Sequence of chain 1.B:
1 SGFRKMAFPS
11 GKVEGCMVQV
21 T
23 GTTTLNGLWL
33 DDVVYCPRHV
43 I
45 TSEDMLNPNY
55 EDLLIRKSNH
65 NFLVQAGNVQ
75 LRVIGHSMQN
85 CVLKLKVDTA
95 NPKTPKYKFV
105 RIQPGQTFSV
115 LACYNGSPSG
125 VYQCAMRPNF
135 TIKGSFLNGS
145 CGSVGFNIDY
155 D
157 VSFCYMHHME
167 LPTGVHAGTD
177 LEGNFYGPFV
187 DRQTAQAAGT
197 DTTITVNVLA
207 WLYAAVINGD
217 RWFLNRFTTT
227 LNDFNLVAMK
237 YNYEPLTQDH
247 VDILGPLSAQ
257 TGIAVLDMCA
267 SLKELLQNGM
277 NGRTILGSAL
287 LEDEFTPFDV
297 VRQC

This small molecule binds to this protein.
Small molecule (SMILES): CCCC[C@@H](CO)NC(=O)[C@H](CC(C)C)NC(=O)OCc1ccccc1

Sequence of chain 1.A:
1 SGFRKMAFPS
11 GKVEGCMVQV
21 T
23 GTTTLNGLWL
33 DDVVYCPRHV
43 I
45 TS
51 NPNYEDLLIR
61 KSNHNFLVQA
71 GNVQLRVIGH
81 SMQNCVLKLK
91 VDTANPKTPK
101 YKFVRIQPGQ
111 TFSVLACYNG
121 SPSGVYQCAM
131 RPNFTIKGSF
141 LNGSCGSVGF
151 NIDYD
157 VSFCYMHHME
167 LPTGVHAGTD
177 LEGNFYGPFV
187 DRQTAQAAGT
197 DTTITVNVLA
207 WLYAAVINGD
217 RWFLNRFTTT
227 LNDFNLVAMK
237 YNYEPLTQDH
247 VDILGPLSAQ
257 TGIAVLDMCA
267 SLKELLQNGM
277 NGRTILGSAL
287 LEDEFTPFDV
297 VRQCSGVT

Binding-site contacts:
Ligand atom C19 contacts residue GLU166 of chain 1.B at 3.5 Å.
Ligand atom O16 contacts residue GLU166 of chain 1.B at 3.1 Å (salt-bridge).
Ligand atom C25 contacts residue CYS145 of chain 1.B at 1.8 Å (hydrophobic).
Ligand atom C02 contacts residue LEU141 of chain 1.B at 3.9 Å (hydrophobic).
Ligand atom O16 contacts residue MET165 of chain 1.B at 3.0 Å.
Ligand atom C09 contacts residue HIS164 of chain 1.B at 3.8 Å.
Ligand atom C21 contacts residue GLN192 of chain 1.B at 3.8 Å.
Ligand atom C01 contacts residue LEU141 of chain 1.B at 4.0 Å (hydrophobic).
Ligand atom C03 contacts residue ASN142 of chain 1.B at 4.0 Å.
Ligand atom C18 contacts residue GLU166 of chain 1.B at 3.1 Å.
Ligand atom O26 contacts residue GLY143 of chain 1.B at 3.2 Å (h-bond).
Ligand atom N06 contacts residue HIS164 of chain 1.B at 3.3 Å (h-bond).
Ligand atom C04 contacts residue CYS145 of chain 1.B at 3.0 Å (hydrophobic).
Ligand atom C23 contacts residue GLN189 of chain 1.B at 3.6 Å.
Ligand atom C10 contacts residue GLN189 of chain 1.B at 3.9 Å.
Ligand atom C13 contacts residue HIS41 of chain 1.B at 3.7 Å.
Ligand atom C09 contacts residue GLN189 of chain 1.B at 3.9 Å.
Ligand atom C21 contacts residue THR190 of chain 1.B at 3.9 Å.
Ligand atom O26 contacts residue ASN142 of chain 1.B at 3.6 Å.
Ligand atom C10 contacts residue HIS41 of chain 1.B at 3.9 Å.
Ligand atom C22 contacts residue THR190 of chain 1.B at 3.1 Å.
Ligand atom C20 contacts residue GLU166 of chain 1.B at 3.5 Å.
Ligand atom C05 contacts residue CYS145 of chain 1.B at 2.7 Å (hydrophobic).
Ligand atom C22 contacts residue GLN189 of chain 1.B at 3.9 Å.
Ligand atom C11 contacts residue GLN189 of chain 1.B at 3.9 Å.
Ligand atom C05 contacts residue ASN142 of chain 1.B at 3.9 Å.
Ligand atom C23 contacts residue THR190 of chain 1.B at 3.9 Å.
Ligand atom O26 contacts residue SER144 of chain 1.B at 3.6 Å.
Ligand atom N06 contacts residue CYS145 of chain 1.B at 3.1 Å (h-bond).
Ligand atom C07 contacts residue HIS164 of chain 1.B at 4.0 Å.
Ligand atom C01 contacts residue GLU166 of chain 1.B at 3.3 Å.
Ligand atom O26 contacts residue CYS145 of chain 1.B at 2.6 Å (h-bond).
Ligand atom C25 contacts residue HIS41 of chain 1.B at 3.9 Å.
Ligand atom C15 contacts residue GLN189 of chain 1.B at 3.8 Å.
Ligand atom C12 contacts residue MET165 of chain 1.B at 3.8 Å (hydrophobic).
Ligand atom C02 contacts residue HIS163 of chain 1.B at 3.9 Å.
Ligand atom N14 contacts residue GLN189 of chain 1.B at 3.0 Å (h-bond).
Ligand atom O17 contacts residue GLN189 of chain 1.B at 3.5 Å (h-bond).
Ligand atom C15 contacts residue MET165 of chain 1.B at 3.9 Å (hydrophobic).
Ligand atom C02 contacts residue GLU166 of chain 1.B at 3.8 Å.